This small molecule binds to this protein.
Small molecule (SMILES): CCCCc1nc2ccc(O)cc2c(=O)n1Cc1ccc(-c2ccccc2-c2nnn[nH]2)cc1

Binding-site contacts:
Ligand atom C6 contacts residue ASN176 of chain 1.A at 3.6 Å.
Ligand atom C29 contacts residue GLY207 of chain 1.A at 3.6 Å.
Ligand atom N3 contacts residue HIS145 of chain 1.A at 3.3 Å.
Ligand atom C5 contacts residue HIS145 of chain 1.A at 3.3 Å.
Ligand atom N1 contacts residue HIS145 of chain 1.A at 2.8 Å.
Ligand atom O30 contacts residue GLY207 of chain 1.A at 3.0 Å.
Ligand atom C10 contacts residue ASN176 of chain 1.A at 3.2 Å.
Ligand atom N1 contacts residue CYS164 of chain 1.A at 3.6 Å (h-bond).
Ligand atom C11 contacts residue ZN1 of chain 1.C at 3.7 Å.
Ligand atom C13 contacts residue VAL35 of chain 1.A at 3.4 Å (hydrophobic).
Ligand atom N1 contacts residue ZN1 of chain 1.D at 2.4 Å.
Ligand atom N1 contacts residue HIS206 of chain 1.A at 2.7 Å (h-bond).
Ligand atom C9 contacts residue ILE29 of chain 1.A at 3.3 Å (hydrophobic).
Ligand atom N1 contacts residue ZN1 of chain 1.C at 3.8 Å.
Ligand atom C11 contacts residue ZN1 of chain 1.D at 3.8 Å.
Ligand atom N4 contacts residue HIS145 of chain 1.A at 3.6 Å.
Ligand atom C5 contacts residue ZN1 of chain 1.D at 3.3 Å.
Ligand atom N2 contacts residue CYS164 of chain 1.A at 3.8 Å.
Ligand atom C11 contacts residue ASP86 of chain 1.A at 3.8 Å.
Ligand atom C5 contacts residue HIS206 of chain 1.A at 3.5 Å.
Ligand atom C9 contacts residue ASN176 of chain 1.A at 3.8 Å.
Ligand atom C31 contacts residue GLY207 of chain 1.A at 3.6 Å.
Ligand atom C5 contacts residue ASN176 of chain 1.A at 3.8 Å.
Ligand atom C11 contacts residue ASN176 of chain 1.A at 3.2 Å.
Ligand atom C8 contacts residue TRP32 of chain 1.A at 3.7 Å (hydrophobic).
Ligand atom N2 contacts residue HIS206 of chain 1.A at 3.3 Å (h-bond).
Ligand atom N3 contacts residue LYS167 of chain 1.A at 3.8 Å.
Ligand atom N4 contacts residue ASN176 of chain 1.A at 3.3 Å (h-bond).
Ligand atom N3 contacts residue ASN176 of chain 1.A at 3.8 Å.
Ligand atom C17 contacts residue ASN176 of chain 1.A at 3.7 Å.
Ligand atom C24 contacts residue TRP32 of chain 1.A at 3.3 Å (hydrophobic).
Ligand atom C6 contacts residue ZN1 of chain 1.D at 3.8 Å.
Ligand atom C23 contacts residue TRP32 of chain 1.A at 3.8 Å (hydrophobic).
Ligand atom O34 contacts residue THR171 of chain 1.A at 3.8 Å.
Ligand atom N2 contacts residue ZN1 of chain 1.D at 3.3 Å.
Ligand atom N2 contacts residue HIS145 of chain 1.A at 2.8 Å.
Ligand atom O30 contacts residue ASN208 of chain 1.A at 3.5 Å (h-bond).
Ligand atom C16 contacts residue GLY175 of chain 1.A at 3.7 Å.
Ligand atom C14 contacts residue VAL35 of chain 1.A at 3.6 Å (hydrophobic).
Ligand atom O30 contacts residue ASP168 of chain 1.A at 2.8 Å (salt-bridge).

Sequence of chain 1.A:
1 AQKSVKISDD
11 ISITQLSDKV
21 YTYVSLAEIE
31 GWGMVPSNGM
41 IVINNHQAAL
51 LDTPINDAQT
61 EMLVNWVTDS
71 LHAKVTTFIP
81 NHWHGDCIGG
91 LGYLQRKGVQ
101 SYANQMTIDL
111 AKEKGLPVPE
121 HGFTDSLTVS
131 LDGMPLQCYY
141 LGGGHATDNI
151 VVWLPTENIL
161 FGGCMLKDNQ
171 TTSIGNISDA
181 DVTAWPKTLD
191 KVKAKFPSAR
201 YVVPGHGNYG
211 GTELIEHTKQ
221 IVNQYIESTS